Binding-site contacts:
Ligand atom O5 contacts residue ASN164 of chain 1.C at 4.2 Å.
Ligand atom N2 contacts residue ASN165 of chain 1.C at 2.9 Å (h-bond).
Ligand atom C1 contacts residue ASN165 of chain 1.C at 1.4 Å.
Ligand atom C4 contacts residue ASN165 of chain 1.C at 4.3 Å.
Ligand atom C5 contacts residue ASN165 of chain 1.C at 3.7 Å.
Ligand atom C7 contacts residue ASN165 of chain 1.C at 3.3 Å.
Ligand atom O5 contacts residue ASN165 of chain 1.C at 2.4 Å (h-bond).
Ligand atom C3 contacts residue ASN165 of chain 1.C at 3.8 Å.
Ligand atom O7 contacts residue ASN165 of chain 1.C at 3.4 Å (h-bond).
Ligand atom C1 contacts residue GLU132 of chain 1.C at 4.0 Å.
Ligand atom O6 contacts residue ASN165 of chain 1.C at 4.1 Å.
Ligand atom C8 contacts residue ASN165 of chain 1.C at 4.5 Å.
Ligand atom C6 contacts residue ASN164 of chain 1.C at 3.9 Å.
Ligand atom O6 contacts residue ASN164 of chain 1.C at 3.5 Å (h-bond).
Ligand atom C2 contacts residue ASN165 of chain 1.C at 2.5 Å.

Sequence of chain 1.C:
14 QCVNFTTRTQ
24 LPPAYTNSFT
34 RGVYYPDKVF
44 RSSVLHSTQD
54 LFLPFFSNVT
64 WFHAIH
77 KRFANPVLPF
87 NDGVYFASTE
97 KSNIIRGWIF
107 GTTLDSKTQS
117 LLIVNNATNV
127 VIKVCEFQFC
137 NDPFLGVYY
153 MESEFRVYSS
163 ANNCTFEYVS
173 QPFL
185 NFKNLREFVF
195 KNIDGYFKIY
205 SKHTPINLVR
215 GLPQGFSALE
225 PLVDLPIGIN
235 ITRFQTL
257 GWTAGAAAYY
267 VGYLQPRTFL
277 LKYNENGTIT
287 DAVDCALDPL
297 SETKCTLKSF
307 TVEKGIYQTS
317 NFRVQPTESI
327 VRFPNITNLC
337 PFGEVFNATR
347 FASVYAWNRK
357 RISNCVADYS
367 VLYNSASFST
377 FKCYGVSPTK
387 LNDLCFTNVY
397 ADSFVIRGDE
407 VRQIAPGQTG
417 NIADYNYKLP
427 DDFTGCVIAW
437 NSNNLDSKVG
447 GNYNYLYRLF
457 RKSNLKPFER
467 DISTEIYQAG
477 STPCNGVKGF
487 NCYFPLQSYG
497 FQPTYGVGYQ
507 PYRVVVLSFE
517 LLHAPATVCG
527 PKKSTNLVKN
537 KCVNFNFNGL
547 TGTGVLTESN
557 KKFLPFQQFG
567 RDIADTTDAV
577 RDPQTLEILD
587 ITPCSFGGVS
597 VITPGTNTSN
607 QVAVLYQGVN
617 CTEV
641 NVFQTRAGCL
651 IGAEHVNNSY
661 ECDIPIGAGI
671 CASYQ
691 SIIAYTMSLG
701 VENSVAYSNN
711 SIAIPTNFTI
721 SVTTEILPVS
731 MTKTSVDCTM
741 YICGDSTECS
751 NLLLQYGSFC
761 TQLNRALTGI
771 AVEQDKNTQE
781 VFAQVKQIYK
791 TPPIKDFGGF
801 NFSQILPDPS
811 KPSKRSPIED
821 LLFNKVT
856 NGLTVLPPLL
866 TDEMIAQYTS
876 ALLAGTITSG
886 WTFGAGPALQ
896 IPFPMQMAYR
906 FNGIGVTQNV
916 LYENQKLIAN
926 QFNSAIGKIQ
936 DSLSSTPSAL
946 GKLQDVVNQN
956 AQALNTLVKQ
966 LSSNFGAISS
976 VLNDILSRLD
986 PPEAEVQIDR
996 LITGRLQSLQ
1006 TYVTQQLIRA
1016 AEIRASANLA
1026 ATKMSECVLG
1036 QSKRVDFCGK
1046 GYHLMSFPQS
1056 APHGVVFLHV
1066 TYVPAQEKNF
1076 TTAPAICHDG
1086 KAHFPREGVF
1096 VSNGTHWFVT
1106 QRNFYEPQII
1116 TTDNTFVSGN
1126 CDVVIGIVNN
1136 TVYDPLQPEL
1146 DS

This protein binds this small molecule.
Small molecule (SMILES): CC(=O)N[C@@H]1[C@@H](O)[C@H](O)[C@@H](CO)O[C@H]1O